Binding-site contacts:
Ligand atom C10 contacts residue LEU101 of chain 1.A at 3.5 Å (hydrophobic).
Ligand atom O80 contacts residue ILE97 of chain 1.A at 3.9 Å.
Ligand atom C17 contacts residue LEU108 of chain 1.A at 3.8 Å (hydrophobic).
Ligand atom C15 contacts residue SER441 of chain 1.A at 3.3 Å.
Ligand atom C79 contacts residue ILE442 of chain 1.A at 3.6 Å (hydrophobic).
Ligand atom C04 contacts residue ILE442 of chain 1.A at 3.9 Å (hydrophobic).
Ligand atom C12 contacts residue ILE396 of chain 1.A at 3.9 Å (hydrophobic).
Ligand atom C12 contacts residue VAL437 of chain 1.A at 3.9 Å (hydrophobic).
Ligand atom O72 contacts residue ILE442 of chain 1.A at 3.9 Å.
Ligand atom O20 contacts residue ASP109 of chain 1.A at 3.6 Å.
Ligand atom C18 contacts residue ASP109 of chain 1.A at 3.7 Å.
Ligand atom C21 contacts residue LEU108 of chain 1.A at 3.6 Å (hydrophobic).
Ligand atom C81 contacts residue THR449 of chain 1.A at 4.0 Å.
Ligand atom C78 contacts residue LEU452 of chain 1.A at 3.9 Å (hydrophobic).
Ligand atom C18 contacts residue GLY104 of chain 1.A at 4.0 Å.
Ligand atom C77 contacts residue THR449 of chain 1.A at 3.7 Å.
Ligand atom C14 contacts residue SER441 of chain 1.A at 3.6 Å.
Ligand atom O80 contacts residue SER100 of chain 1.A at 3.9 Å.
Ligand atom C19 contacts residue LEU105 of chain 1.A at 4.1 Å (hydrophobic).
Ligand atom C03 contacts residue SER100 of chain 1.A at 3.9 Å.
Ligand atom O20 contacts residue LEU108 of chain 1.A at 3.2 Å (h-bond).
Ligand atom C04 contacts residue SER100 of chain 1.A at 3.5 Å.
Ligand atom C75 contacts residue LEU101 of chain 1.A at 3.6 Å (hydrophobic).
Ligand atom C05 contacts residue GLY438 of chain 1.A at 3.7 Å.
Ligand atom C76 contacts residue LEU434 of chain 1.A at 4.0 Å (hydrophobic).
Ligand atom C23 contacts residue VAL392 of chain 1.A at 3.9 Å (hydrophobic).
Ligand atom O20 contacts residue MET121 of chain 1.A at 3.9 Å.
Ligand atom C75 contacts residue LEU434 of chain 1.A at 4.1 Å (hydrophobic).
Ligand atom C79 contacts residue SER100 of chain 1.A at 4.0 Å.
Ligand atom C17 contacts residue GLY104 of chain 1.A at 3.9 Å.
Ligand atom C79 contacts residue LEU96 of chain 1.A at 4.1 Å (hydrophobic).
Ligand atom C22 contacts residue LEU108 of chain 1.A at 3.3 Å (hydrophobic).
Ligand atom O72 contacts residue GLY438 of chain 1.A at 3.4 Å.
Ligand atom C19 contacts residue GLY104 of chain 1.A at 3.8 Å.
Ligand atom O25 contacts residue VAL392 of chain 1.A at 3.9 Å.
Ligand atom C01 contacts residue VAL437 of chain 1.A at 3.7 Å (hydrophobic).
Ligand atom C01 contacts residue LEU434 of chain 1.A at 3.8 Å (hydrophobic).
Ligand atom C78 contacts residue ILE97 of chain 1.A at 4.0 Å (hydrophobic).
Ligand atom C22 contacts residue MET121 of chain 1.A at 4.1 Å (hydrophobic).
Ligand atom C81 contacts residue LEU96 of chain 1.A at 3.7 Å (hydrophobic).

A protein and the small-molecule ligand that binds it are described below.
Small molecule (SMILES): COCC(CCO[C@H]1CC[C@@]2(C)C(=CC[C@H]3[C@@H]4C[C@@H]5O[C@]6(CC[C@@H](C)CO6)[C@@H](C)[C@@H]5[C@@]4(C)CC[C@@H]32)C1)COC

Sequence of chain 1.A:
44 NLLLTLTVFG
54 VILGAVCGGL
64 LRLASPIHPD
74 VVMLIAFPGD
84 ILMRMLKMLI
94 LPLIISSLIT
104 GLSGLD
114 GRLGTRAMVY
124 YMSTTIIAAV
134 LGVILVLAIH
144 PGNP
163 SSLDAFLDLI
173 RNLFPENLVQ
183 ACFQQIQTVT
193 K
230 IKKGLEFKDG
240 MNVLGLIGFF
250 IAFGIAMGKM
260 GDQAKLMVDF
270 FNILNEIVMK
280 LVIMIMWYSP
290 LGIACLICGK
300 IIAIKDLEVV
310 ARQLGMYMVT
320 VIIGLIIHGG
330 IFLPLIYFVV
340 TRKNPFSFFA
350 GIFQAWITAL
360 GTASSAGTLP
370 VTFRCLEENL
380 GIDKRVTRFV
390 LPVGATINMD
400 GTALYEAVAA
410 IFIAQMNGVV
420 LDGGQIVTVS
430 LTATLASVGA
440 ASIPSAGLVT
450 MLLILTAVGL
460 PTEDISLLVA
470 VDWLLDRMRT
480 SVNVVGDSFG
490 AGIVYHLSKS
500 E